This small molecule binds to this protein.
Small molecule (SMILES): O=Cc1ccc(O)cc1

Sequence of chain 1.B:
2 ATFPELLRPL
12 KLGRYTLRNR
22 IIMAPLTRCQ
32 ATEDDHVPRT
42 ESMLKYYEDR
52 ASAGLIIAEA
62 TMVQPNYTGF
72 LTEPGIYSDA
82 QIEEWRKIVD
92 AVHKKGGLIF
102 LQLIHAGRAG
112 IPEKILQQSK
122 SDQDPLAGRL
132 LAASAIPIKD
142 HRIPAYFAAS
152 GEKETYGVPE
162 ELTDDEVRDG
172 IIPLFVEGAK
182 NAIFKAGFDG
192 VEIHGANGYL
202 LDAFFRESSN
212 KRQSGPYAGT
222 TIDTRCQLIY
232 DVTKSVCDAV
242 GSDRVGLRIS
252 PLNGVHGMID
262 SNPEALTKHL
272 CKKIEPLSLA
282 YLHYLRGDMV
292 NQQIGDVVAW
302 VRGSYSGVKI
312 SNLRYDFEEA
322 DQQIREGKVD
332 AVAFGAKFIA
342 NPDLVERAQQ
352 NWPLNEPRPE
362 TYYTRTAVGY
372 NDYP

Binding-site contacts:
Ligand atom C3 contacts residue ASN198 of chain 1.B at 3.1 Å.
Ligand atom C3 contacts residue TYR200 of chain 1.B at 4.3 Å (hydrophobic).
Ligand atom C2 contacts residue MET290 of chain 1.B at 4.2 Å (hydrophobic).
Ligand atom C2 contacts residue ASN198 of chain 1.B at 4.4 Å.
Ligand atom C5 contacts residue FMN1 of chain 1.G at 3.6 Å.
Ligand atom O4 contacts residue HIS195 of chain 1.B at 2.8 Å (h-bond).
Ligand atom C6 contacts residue THR28 of chain 1.B at 4.3 Å.
Ligand atom C4 contacts residue ASN198 of chain 1.B at 3.3 Å.
Ligand atom C3 contacts residue MET290 of chain 1.B at 4.5 Å (hydrophobic).
Ligand atom C6 contacts residue FMN1 of chain 1.G at 3.8 Å.
Ligand atom C5 contacts residue TYR200 of chain 1.B at 3.1 Å (hydrophobic).
Ligand atom C1 contacts residue FMN1 of chain 1.G at 4.0 Å.
Ligand atom O1' contacts residue FMN1 of chain 1.G at 4.2 Å.
Ligand atom C6 contacts residue PHE71 of chain 1.B at 4.0 Å (hydrophobic).
Ligand atom O4 contacts residue FMN1 of chain 1.G at 3.2 Å.
Ligand atom C6 contacts residue TYR200 of chain 1.B at 3.5 Å (hydrophobic).
Ligand atom O1' contacts residue PHE148 of chain 1.B at 3.3 Å.
Ligand atom C1 contacts residue TYR200 of chain 1.B at 4.3 Å (hydrophobic).
Ligand atom C1' contacts residue PHE148 of chain 1.B at 4.4 Å (hydrophobic).
Ligand atom C4 contacts residue FMN1 of chain 1.G at 3.6 Å.
Ligand atom C2 contacts residue FMN1 of chain 1.G at 3.8 Å.
Ligand atom C4 contacts residue HIS195 of chain 1.B at 4.1 Å.
Ligand atom C3 contacts residue FMN1 of chain 1.G at 3.6 Å.
Ligand atom C5 contacts residue THR28 of chain 1.B at 4.2 Å.
Ligand atom O4 contacts residue ASN198 of chain 1.B at 2.7 Å (h-bond).
Ligand atom C4 contacts residue TYR200 of chain 1.B at 3.5 Å (hydrophobic).
Ligand atom C1' contacts residue TYR364 of chain 1.B at 3.4 Å (hydrophobic).
Ligand atom C5 contacts residue PHE71 of chain 1.B at 3.8 Å (hydrophobic).
Ligand atom C1' contacts residue FMN1 of chain 1.G at 4.2 Å.
Ligand atom O1' contacts residue TYR364 of chain 1.B at 2.6 Å (h-bond).
Ligand atom O4 contacts residue TYR200 of chain 1.B at 3.0 Å.